This protein binds this small molecule.
Small molecule (SMILES): CC(=O)N[C@H]1[C@H](O[C@H]2[C@H](O)[C@@H](NC(C)=O)CO[C@@H]2CO)O[C@H](CO)[C@@H](O)[C@@H]1O

Sequence of chain 1.G:
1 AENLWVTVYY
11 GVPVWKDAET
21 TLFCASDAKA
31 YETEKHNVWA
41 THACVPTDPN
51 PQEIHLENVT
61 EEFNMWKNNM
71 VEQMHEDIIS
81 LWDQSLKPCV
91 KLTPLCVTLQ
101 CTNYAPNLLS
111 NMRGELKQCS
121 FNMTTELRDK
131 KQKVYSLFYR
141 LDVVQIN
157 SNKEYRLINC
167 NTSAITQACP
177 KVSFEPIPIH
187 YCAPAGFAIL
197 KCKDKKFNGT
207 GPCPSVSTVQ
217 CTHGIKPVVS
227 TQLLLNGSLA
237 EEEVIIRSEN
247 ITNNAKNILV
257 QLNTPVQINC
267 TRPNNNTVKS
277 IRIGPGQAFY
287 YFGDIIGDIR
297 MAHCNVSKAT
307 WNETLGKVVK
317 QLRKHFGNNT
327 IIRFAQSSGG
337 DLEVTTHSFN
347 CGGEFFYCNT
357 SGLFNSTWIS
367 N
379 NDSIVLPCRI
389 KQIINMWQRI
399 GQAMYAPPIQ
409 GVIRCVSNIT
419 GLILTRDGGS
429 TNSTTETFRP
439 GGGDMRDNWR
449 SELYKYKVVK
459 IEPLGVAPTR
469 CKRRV

Binding-site contacts:
Ligand atom C8 contacts residue GLN100 of chain 1.G at 3.4 Å.
Ligand atom C8 contacts residue ASN122 of chain 1.G at 4.4 Å.
Ligand atom C8 contacts residue PHE121 of chain 1.G at 4.1 Å (hydrophobic).
Ligand atom C5 contacts residue LYS131 of chain 1.G at 4.2 Å.
Ligand atom O7 contacts residue ASN122 of chain 1.G at 3.0 Å (h-bond).
Ligand atom C5 contacts residue ASN122 of chain 1.G at 3.6 Å.
Ligand atom C3 contacts residue ASN122 of chain 1.G at 3.8 Å.
Ligand atom O5 contacts residue LYS131 of chain 1.G at 3.6 Å (salt-bridge).
Ligand atom C7 contacts residue ASN122 of chain 1.G at 3.2 Å.
Ligand atom C1 contacts residue ASN122 of chain 1.G at 1.4 Å.
Ligand atom C4 contacts residue ASN122 of chain 1.G at 4.2 Å.
Ligand atom C7 contacts residue GLN100 of chain 1.G at 4.5 Å.
Ligand atom C2 contacts residue ASN122 of chain 1.G at 2.5 Å.
Ligand atom O5 contacts residue ASN122 of chain 1.G at 2.3 Å (h-bond).
Ligand atom C6 contacts residue LYS131 of chain 1.G at 3.5 Å.
Ligand atom N2 contacts residue ASN122 of chain 1.G at 3.0 Å (h-bond).